Binding-site contacts:
Ligand atom C contacts residue ASN141 of chain 1.A at 4.2 Å.
Ligand atom CE1 contacts residue HIS176 of chain 1.A at 4.5 Å.
Ligand atom CA contacts residue ASN141 of chain 1.A at 3.7 Å.
Ligand atom N contacts residue ASN141 of chain 1.A at 2.4 Å (h-bond).
Ligand atom CD2 contacts residue TYR175 of chain 1.A at 4.1 Å (hydrophobic).
Ligand atom CD2 contacts residue HIS176 of chain 1.A at 3.6 Å.
Ligand atom N contacts residue GLN140 of chain 1.A at 4.4 Å.
Ligand atom NE2 contacts residue HIS176 of chain 1.A at 3.5 Å (h-bond).
Ligand atom CB contacts residue TYR175 of chain 1.A at 4.2 Å (hydrophobic).

This small molecule binds to this protein.
Small molecule (SMILES): N[C@@H](Cc1c[nH]c[nH+]1)C(=O)O

Sequence of chain 1.A:
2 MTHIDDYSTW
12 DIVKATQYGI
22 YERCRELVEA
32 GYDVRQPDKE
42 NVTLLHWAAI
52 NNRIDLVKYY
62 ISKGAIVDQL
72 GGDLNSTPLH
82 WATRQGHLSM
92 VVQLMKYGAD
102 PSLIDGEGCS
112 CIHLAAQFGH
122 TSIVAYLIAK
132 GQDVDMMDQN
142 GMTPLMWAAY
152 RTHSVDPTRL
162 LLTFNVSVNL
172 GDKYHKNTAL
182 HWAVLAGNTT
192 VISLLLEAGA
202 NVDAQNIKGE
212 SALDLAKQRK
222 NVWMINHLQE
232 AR